Binding-site contacts:
Ligand atom O1B contacts residue TYR128 of chain 38.A at 3.9 Å.
Ligand atom C1B contacts residue MET221 of chain 38.A at 3.8 Å (hydrophobic).
Ligand atom C4 contacts residue PHE186 of chain 38.A at 3.6 Å (hydrophobic).
Ligand atom C6B contacts residue TYR197 of chain 38.A at 3.6 Å (hydrophobic).
Ligand atom C6C contacts residue MET221 of chain 38.A at 3.7 Å (hydrophobic).
Ligand atom C5 contacts residue TYR152 of chain 38.A at 3.8 Å (hydrophobic).
Ligand atom O1 contacts residue PHE186 of chain 38.A at 3.5 Å.
Ligand atom N2 contacts residue PHE186 of chain 38.A at 3.7 Å.
Ligand atom CM1 contacts residue SER107 of chain 38.A at 3.9 Å.
Ligand atom C3B contacts residue MET221 of chain 38.A at 3.8 Å (hydrophobic).
Ligand atom C4A contacts residue ASN219 of chain 38.A at 3.5 Å.
Ligand atom C7C contacts residue TYR197 of chain 38.A at 3.8 Å (hydrophobic).
Ligand atom C4B contacts residue LEU106 of chain 38.A at 3.7 Å (hydrophobic).
Ligand atom C6B contacts residue LEU106 of chain 38.A at 3.9 Å (hydrophobic).
Ligand atom N3A contacts residue ASN219 of chain 38.A at 3.0 Å (h-bond).
Ligand atom C5B contacts residue TYR197 of chain 38.A at 3.7 Å (hydrophobic).
Ligand atom C2C contacts residue VAL188 of chain 38.A at 3.2 Å (hydrophobic).
Ligand atom C3 contacts residue PRO174 of chain 38.A at 3.8 Å (hydrophobic).
Ligand atom C31 contacts residue PRO174 of chain 38.A at 3.4 Å (hydrophobic).
Ligand atom C2B contacts residue MET221 of chain 38.A at 3.5 Å (hydrophobic).
Ligand atom N2 contacts residue ALA24 of chain 38.C at 3.4 Å.
Ligand atom C5B contacts residue LEU106 of chain 38.A at 3.5 Å (hydrophobic).
Ligand atom C4 contacts residue TYR152 of chain 38.A at 3.9 Å (hydrophobic).
Ligand atom O1 contacts residue TYR152 of chain 38.A at 3.9 Å.
Ligand atom C3 contacts residue PHE186 of chain 38.A at 3.8 Å (hydrophobic).
Ligand atom C4C contacts residue TYR152 of chain 38.A at 3.8 Å (hydrophobic).
Ligand atom C7C contacts residue TYR128 of chain 38.A at 3.6 Å (hydrophobic).
Ligand atom C31 contacts residue VAL176 of chain 38.A at 3.3 Å (hydrophobic).
Ligand atom C5C contacts residue ILE104 of chain 38.A at 3.8 Å (hydrophobic).
Ligand atom C6C contacts residue VAL191 of chain 38.A at 3.2 Å (hydrophobic).
Ligand atom C5C contacts residue TYR128 of chain 38.A at 3.5 Å (hydrophobic).
Ligand atom O1B contacts residue MET221 of chain 38.A at 3.4 Å.
Ligand atom C4 contacts residue MET224 of chain 38.A at 3.8 Å (hydrophobic).
Ligand atom O1 contacts residue VAL188 of chain 38.A at 3.8 Å.
Ligand atom C5 contacts residue PHE186 of chain 38.A at 3.5 Å (hydrophobic).
Ligand atom C3C contacts residue VAL188 of chain 38.A at 3.3 Å (hydrophobic).
Ligand atom C31 contacts residue SER175 of chain 38.A at 3.6 Å.
Ligand atom C3C contacts residue TYR128 of chain 38.A at 3.9 Å (hydrophobic).
Ligand atom O1 contacts residue ALA24 of chain 38.C at 3.6 Å.
Ligand atom C31 contacts residue ALA150 of chain 38.A at 3.5 Å (hydrophobic).

Sequence of chain 38.C:
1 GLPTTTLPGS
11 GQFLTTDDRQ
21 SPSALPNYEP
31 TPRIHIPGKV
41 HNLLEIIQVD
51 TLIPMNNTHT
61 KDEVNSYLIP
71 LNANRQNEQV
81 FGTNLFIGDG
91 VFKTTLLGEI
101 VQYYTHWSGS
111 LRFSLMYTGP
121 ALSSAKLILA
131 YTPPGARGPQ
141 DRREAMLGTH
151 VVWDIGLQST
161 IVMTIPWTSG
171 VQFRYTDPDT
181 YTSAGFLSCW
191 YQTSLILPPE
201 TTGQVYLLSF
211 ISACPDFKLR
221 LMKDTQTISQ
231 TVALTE

This protein binds this small molecule.
Small molecule (SMILES): Cc1cc(CCCCCCCOc2ccc(C3=N[C@@H](C)CO3)cc2)on1

Sequence of chain 38.A:
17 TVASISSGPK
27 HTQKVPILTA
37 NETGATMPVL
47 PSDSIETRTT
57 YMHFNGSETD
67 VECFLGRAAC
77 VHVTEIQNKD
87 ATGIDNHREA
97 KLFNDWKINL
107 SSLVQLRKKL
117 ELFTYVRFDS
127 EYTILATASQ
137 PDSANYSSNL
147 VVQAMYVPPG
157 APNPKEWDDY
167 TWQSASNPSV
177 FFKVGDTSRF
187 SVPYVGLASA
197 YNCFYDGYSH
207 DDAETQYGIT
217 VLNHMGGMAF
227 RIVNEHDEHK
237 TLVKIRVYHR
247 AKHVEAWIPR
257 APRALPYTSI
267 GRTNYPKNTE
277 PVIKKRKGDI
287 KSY